The small molecule below binds the protein below.
Small molecule (SMILES): CCOc1ccc(C(C)=O)cc1NC(=O)c1cccc(C(=O)O)c1

Binding-site contacts:
Ligand atom C7 contacts residue VAL37 of chain 1.A at 3.5 Å (hydrophobic).
Ligand atom O4 contacts residue LEU31 of chain 1.A at 3.5 Å.
Ligand atom C8 contacts residue PRO32 of chain 1.A at 3.6 Å (hydrophobic).
Ligand atom C contacts residue EDO1 of chain 1.C at 3.6 Å.
Ligand atom O1 contacts residue VAL96 of chain 1.A at 3.9 Å.
Ligand atom O2 contacts residue PRO32 of chain 1.A at 3.5 Å.
Ligand atom C3 contacts residue VAL96 of chain 1.A at 3.8 Å (hydrophobic).
Ligand atom C6 contacts residue ASN90 of chain 1.A at 3.8 Å.
Ligand atom C11 contacts residue EDO1 of chain 1.D at 3.8 Å.
Ligand atom C1 contacts residue EDO1 of chain 1.C at 3.8 Å.
Ligand atom C5 contacts residue VAL37 of chain 1.A at 3.9 Å (hydrophobic).
Ligand atom C17 contacts residue ARG95 of chain 1.A at 3.8 Å.
Ligand atom O2 contacts residue VAL96 of chain 1.A at 3.5 Å.
Ligand atom N contacts residue LEU42 of chain 1.A at 3.7 Å.
Ligand atom C4 contacts residue ILE44 of chain 1.A at 3.9 Å (hydrophobic).
Ligand atom C6 contacts residue VAL96 of chain 1.A at 3.6 Å (hydrophobic).
Ligand atom C5 contacts residue VAL96 of chain 1.A at 3.6 Å (hydrophobic).
Ligand atom C3 contacts residue ILE44 of chain 1.A at 3.8 Å (hydrophobic).
Ligand atom C contacts residue EDO1 of chain 1.D at 3.6 Å.
Ligand atom C16 contacts residue LEU31 of chain 1.A at 3.5 Å (hydrophobic).
Ligand atom O1 contacts residue ASN90 of chain 1.A at 3.0 Å (h-bond).
Ligand atom C2 contacts residue LEU42 of chain 1.A at 3.7 Å (hydrophobic).
Ligand atom O contacts residue LEU42 of chain 1.A at 3.5 Å.
Ligand atom C17 contacts residue EDO1 of chain 1.D at 3.7 Å.
Ligand atom C16 contacts residue ARG95 of chain 1.A at 3.9 Å.
Ligand atom C contacts residue LEU42 of chain 1.A at 3.8 Å (hydrophobic).
Ligand atom C9 contacts residue LEU42 of chain 1.A at 3.6 Å (hydrophobic).
Ligand atom O4 contacts residue ARG95 of chain 1.A at 2.9 Å (salt-bridge).
Ligand atom C10 contacts residue PRO32 of chain 1.A at 3.5 Å (hydrophobic).
Ligand atom C2 contacts residue VAL96 of chain 1.A at 3.8 Å (hydrophobic).
Ligand atom C4 contacts residue VAL96 of chain 1.A at 3.9 Å (hydrophobic).
Ligand atom C15 contacts residue EDO1 of chain 1.D at 3.7 Å.
Ligand atom O3 contacts residue LEU31 of chain 1.A at 3.5 Å.
Ligand atom O1 contacts residue TYR47 of chain 1.A at 3.9 Å.
Ligand atom C7 contacts residue PRO32 of chain 1.A at 3.5 Å (hydrophobic).
Ligand atom C6 contacts residue VAL37 of chain 1.A at 3.6 Å (hydrophobic).
Ligand atom C11 contacts residue PRO32 of chain 1.A at 3.7 Å (hydrophobic).
Ligand atom N contacts residue PRO32 of chain 1.A at 3.8 Å.
Ligand atom C9 contacts residue VAL96 of chain 1.A at 3.9 Å (hydrophobic).
Ligand atom C4 contacts residue ASN90 of chain 1.A at 3.5 Å.

Sequence of chain 1.A:
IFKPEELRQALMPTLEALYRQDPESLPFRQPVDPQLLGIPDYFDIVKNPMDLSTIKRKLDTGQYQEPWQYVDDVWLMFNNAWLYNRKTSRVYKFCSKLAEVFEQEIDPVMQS